Binding-site contacts:
Ligand atom C7 contacts residue ASN212 of chain 47.H at 4.0 Å.
Ligand atom N2 contacts residue ASN212 of chain 47.H at 2.9 Å (h-bond).
Ligand atom C1 contacts residue ILE211 of chain 47.H at 4.3 Å (hydrophobic).
Ligand atom C4 contacts residue ASN212 of chain 47.H at 4.2 Å.
Ligand atom O5 contacts residue ASN212 of chain 47.H at 2.4 Å (h-bond).
Ligand atom N2 contacts residue ILE211 of chain 47.H at 4.5 Å.
Ligand atom C5 contacts residue ASN212 of chain 47.H at 3.7 Å.
Ligand atom C2 contacts residue ASN212 of chain 47.H at 2.5 Å.
Ligand atom C1 contacts residue ASN212 of chain 47.H at 1.4 Å.
Ligand atom O6 contacts residue ASN212 of chain 47.H at 4.3 Å.
Ligand atom C3 contacts residue ASN212 of chain 47.H at 3.8 Å.

The protein below binds the small molecule below.
Small molecule (SMILES): CC(=O)N[C@@H]1[C@@H](O)[C@H](O)[C@@H](CO)O[C@H]1O

Sequence of chain 47.H:
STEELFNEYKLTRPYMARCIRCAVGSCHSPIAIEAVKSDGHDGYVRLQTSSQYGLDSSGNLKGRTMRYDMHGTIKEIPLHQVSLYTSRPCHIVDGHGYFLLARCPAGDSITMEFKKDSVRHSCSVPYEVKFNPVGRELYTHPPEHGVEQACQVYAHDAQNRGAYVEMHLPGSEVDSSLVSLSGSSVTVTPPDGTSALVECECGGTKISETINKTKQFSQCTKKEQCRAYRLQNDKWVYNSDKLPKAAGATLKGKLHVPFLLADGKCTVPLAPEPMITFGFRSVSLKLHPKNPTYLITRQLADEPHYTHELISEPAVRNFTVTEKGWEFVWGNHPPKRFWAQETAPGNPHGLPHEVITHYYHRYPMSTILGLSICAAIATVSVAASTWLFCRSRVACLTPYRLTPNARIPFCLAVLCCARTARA